Binding-site contacts:
Ligand atom C7 contacts residue THR122 of chain 1.A at 4.1 Å.
Ligand atom O5 contacts residue ASN123 of chain 1.A at 2.5 Å (h-bond).
Ligand atom C3 contacts residue ASN123 of chain 1.A at 3.4 Å.
Ligand atom N2 contacts residue ASN123 of chain 1.A at 3.4 Å (h-bond).
Ligand atom C1 contacts residue ASN123 of chain 1.A at 1.4 Å.
Ligand atom O6 contacts residue ASN120 of chain 1.A at 2.3 Å (h-bond).
Ligand atom O6 contacts residue VAL125 of chain 1.A at 3.8 Å.
Ligand atom O6 contacts residue GLU151 of chain 1.A at 3.8 Å.
Ligand atom C4 contacts residue ASN123 of chain 1.A at 3.3 Å.
Ligand atom O7 contacts residue ALA121 of chain 1.A at 4.0 Å.
Ligand atom C6 contacts residue ASN120 of chain 1.A at 3.8 Å.
Ligand atom C2 contacts residue ALA121 of chain 1.A at 4.5 Å (hydrophobic).
Ligand atom O6 contacts residue ASN123 of chain 1.A at 2.6 Å (h-bond).
Ligand atom O5 contacts residue VAL125 of chain 1.A at 4.5 Å.
Ligand atom C5 contacts residue ASN123 of chain 1.A at 3.1 Å.
Ligand atom O7 contacts residue THR122 of chain 1.A at 3.3 Å (h-bond).
Ligand atom C6 contacts residue ASN123 of chain 1.A at 3.2 Å.
Ligand atom C7 contacts residue ASN123 of chain 1.A at 3.9 Å.
Ligand atom O7 contacts residue ASN123 of chain 1.A at 3.6 Å.
Ligand atom C4 contacts residue ASN120 of chain 1.A at 4.3 Å.
Ligand atom O3 contacts residue ASN123 of chain 1.A at 4.3 Å.
Ligand atom C2 contacts residue ASN123 of chain 1.A at 2.4 Å.
Ligand atom C8 contacts residue THR122 of chain 1.A at 4.3 Å.
Ligand atom C6 contacts residue VAL125 of chain 1.A at 3.8 Å (hydrophobic).
Ligand atom C6 contacts residue GLU151 of chain 1.A at 4.3 Å.

Sequence of chain 1.A:
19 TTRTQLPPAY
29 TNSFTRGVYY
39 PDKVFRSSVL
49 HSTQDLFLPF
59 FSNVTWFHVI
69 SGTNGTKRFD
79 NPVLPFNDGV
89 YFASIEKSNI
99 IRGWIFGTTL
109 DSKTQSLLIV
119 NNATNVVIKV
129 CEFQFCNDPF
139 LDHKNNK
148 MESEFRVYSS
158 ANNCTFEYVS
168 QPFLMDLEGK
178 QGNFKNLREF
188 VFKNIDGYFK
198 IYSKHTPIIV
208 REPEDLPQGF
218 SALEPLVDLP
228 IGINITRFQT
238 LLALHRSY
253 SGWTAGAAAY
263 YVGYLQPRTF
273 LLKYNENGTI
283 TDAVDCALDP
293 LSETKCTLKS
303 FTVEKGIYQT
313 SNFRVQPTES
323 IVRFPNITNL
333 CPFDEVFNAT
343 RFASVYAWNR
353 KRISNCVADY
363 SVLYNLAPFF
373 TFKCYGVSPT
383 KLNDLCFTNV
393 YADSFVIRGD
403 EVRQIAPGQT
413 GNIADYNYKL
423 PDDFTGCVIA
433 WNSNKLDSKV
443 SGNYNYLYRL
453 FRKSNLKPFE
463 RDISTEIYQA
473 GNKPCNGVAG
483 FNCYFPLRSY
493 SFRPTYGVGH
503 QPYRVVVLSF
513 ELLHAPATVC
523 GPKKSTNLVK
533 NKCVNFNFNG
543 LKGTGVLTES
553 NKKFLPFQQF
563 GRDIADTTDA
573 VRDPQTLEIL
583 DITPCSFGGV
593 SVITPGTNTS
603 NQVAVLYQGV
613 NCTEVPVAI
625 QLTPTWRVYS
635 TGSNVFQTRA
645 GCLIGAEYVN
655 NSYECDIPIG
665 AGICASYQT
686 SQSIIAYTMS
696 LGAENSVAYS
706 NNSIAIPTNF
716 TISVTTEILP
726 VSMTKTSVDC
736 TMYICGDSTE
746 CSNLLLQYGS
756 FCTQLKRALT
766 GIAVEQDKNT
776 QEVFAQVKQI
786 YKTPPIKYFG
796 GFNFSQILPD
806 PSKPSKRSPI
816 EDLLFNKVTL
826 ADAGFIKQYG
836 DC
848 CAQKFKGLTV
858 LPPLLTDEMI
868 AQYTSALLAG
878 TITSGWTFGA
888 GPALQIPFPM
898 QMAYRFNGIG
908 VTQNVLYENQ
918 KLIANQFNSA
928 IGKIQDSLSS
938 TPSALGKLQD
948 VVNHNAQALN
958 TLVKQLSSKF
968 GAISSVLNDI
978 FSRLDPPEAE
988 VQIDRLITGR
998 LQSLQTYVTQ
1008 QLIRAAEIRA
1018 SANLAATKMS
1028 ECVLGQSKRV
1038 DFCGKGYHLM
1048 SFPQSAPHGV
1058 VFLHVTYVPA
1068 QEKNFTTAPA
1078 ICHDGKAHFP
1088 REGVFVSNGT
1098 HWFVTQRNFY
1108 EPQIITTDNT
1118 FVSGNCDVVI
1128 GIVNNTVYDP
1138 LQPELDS

A small-molecule ligand and the protein it binds are described below.
Small molecule (SMILES): CC(=O)N[C@@H]1[C@@H](O)[C@H](O)[C@@H](CO)O[C@H]1O